Sequence of chain 1.A:
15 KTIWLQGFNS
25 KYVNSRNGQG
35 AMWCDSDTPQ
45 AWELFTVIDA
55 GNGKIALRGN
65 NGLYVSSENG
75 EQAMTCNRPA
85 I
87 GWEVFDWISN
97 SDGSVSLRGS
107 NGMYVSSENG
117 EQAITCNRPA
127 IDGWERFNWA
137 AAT

Binding-site contacts:
Ligand atom C3 contacts residue GLU47 of chain 1.A at 3.5 Å.
Ligand atom O5 contacts residue TRP46 of chain 1.A at 4.1 Å.
Ligand atom O2 contacts residue TRP46 of chain 1.A at 4.3 Å.
Ligand atom O6 contacts residue TRP46 of chain 1.A at 4.1 Å.
Ligand atom C4 contacts residue GLN44 of chain 1.A at 4.0 Å.
Ligand atom O4 contacts residue ALA45 of chain 1.A at 3.5 Å (h-bond).
Ligand atom O4 contacts residue GLU47 of chain 1.A at 2.6 Å (salt-bridge).
Ligand atom C1 contacts residue TRP46 of chain 1.A at 4.0 Å (hydrophobic).
Ligand atom C3 contacts residue TRP46 of chain 1.A at 3.9 Å (hydrophobic).
Ligand atom C6 contacts residue GLN44 of chain 1.A at 4.0 Å.
Ligand atom C4 contacts residue GLU47 of chain 1.A at 3.6 Å.
Ligand atom C6 contacts residue TRP46 of chain 1.A at 4.3 Å (hydrophobic).
Ligand atom O6 contacts residue ALA45 of chain 1.A at 4.1 Å.
Ligand atom C4 contacts residue TRP46 of chain 1.A at 4.0 Å (hydrophobic).
Ligand atom C5 contacts residue TRP46 of chain 1.A at 3.8 Å (hydrophobic).
Ligand atom O4 contacts residue TRP46 of chain 1.A at 3.0 Å (h-bond).
Ligand atom O4 contacts residue GLN44 of chain 1.A at 3.4 Å.
Ligand atom O3 contacts residue SER40 of chain 1.A at 3.6 Å (h-bond).
Ligand atom C6 contacts residue ALA45 of chain 1.A at 4.1 Å (hydrophobic).
Ligand atom O2 contacts residue ASN28 of chain 1.A at 4.3 Å.
Ligand atom O3 contacts residue GLU47 of chain 1.A at 2.6 Å (salt-bridge).
Ligand atom O3 contacts residue ASN28 of chain 1.A at 4.1 Å.
Ligand atom C2 contacts residue TRP46 of chain 1.A at 4.3 Å (hydrophobic).

This small molecule binds to this protein.
Small molecule (SMILES): OC[C@H]1O[C@@H](O)[C@H](O)[C@@H](O)[C@@H]1O